A small-molecule ligand and the protein it binds are described below.
Small molecule (SMILES): Nc1ncnc2c1c(-c1ccc(Oc3ccccc3)cc1)cn2C1CCOCC1

Sequence of chain 1.B:
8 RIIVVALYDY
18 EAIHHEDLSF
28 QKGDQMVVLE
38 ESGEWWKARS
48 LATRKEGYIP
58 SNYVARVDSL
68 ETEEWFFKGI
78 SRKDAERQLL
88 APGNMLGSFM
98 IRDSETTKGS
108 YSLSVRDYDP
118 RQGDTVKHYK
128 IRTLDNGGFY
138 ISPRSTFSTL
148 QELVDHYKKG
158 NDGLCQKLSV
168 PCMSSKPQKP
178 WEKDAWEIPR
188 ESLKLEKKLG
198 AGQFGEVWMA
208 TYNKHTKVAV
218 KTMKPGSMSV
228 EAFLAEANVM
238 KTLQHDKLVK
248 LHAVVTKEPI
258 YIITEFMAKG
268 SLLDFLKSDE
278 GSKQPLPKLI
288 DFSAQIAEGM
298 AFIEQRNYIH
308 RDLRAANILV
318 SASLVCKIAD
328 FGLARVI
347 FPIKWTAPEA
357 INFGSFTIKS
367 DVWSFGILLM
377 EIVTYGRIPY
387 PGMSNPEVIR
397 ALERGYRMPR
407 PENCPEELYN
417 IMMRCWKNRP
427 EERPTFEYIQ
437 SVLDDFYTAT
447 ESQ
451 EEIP

Binding-site contacts:
Ligand atom N3 contacts residue MET264 of chain 1.B at 3.8 Å.
Ligand atom CAV contacts residue LEU196 of chain 1.B at 3.6 Å (hydrophobic).
Ligand atom CAH contacts residue LEU316 of chain 1.B at 3.8 Å (hydrophobic).
Ligand atom CAI contacts residue LEU316 of chain 1.B at 3.8 Å (hydrophobic).
Ligand atom CAM contacts residue LYS218 of chain 1.B at 3.5 Å.
Ligand atom CBI contacts residue PHE328 of chain 1.B at 3.6 Å (hydrophobic).
Ligand atom C5 contacts residue LEU316 of chain 1.B at 3.8 Å (hydrophobic).
Ligand atom NAK contacts residue THR261 of chain 1.B at 3.0 Å (h-bond).
Ligand atom CAN contacts residue LYS218 of chain 1.B at 3.8 Å.
Ligand atom CBJ contacts residue ASP327 of chain 1.B at 3.8 Å.
Ligand atom CBJ contacts residue VAL246 of chain 1.B at 3.4 Å (hydrophobic).
Ligand atom CAI contacts residue VAL204 of chain 1.B at 3.7 Å (hydrophobic).
Ligand atom CAV contacts residue VAL204 of chain 1.B at 3.9 Å (hydrophobic).
Ligand atom NAK contacts residue ALA216 of chain 1.B at 3.2 Å.
Ligand atom CAM contacts residue ASP327 of chain 1.B at 3.3 Å.
Ligand atom CBI contacts residue LEU248 of chain 1.B at 3.5 Å (hydrophobic).
Ligand atom CBF contacts residue ASP327 of chain 1.B at 3.8 Å.
Ligand atom C6 contacts residue ALA216 of chain 1.B at 3.5 Å (hydrophobic).
Ligand atom NAG contacts residue LEU316 of chain 1.B at 3.7 Å.
Ligand atom N1 contacts residue ALA216 of chain 1.B at 3.8 Å.
Ligand atom CAH contacts residue VAL204 of chain 1.B at 3.6 Å (hydrophobic).
Ligand atom OBD contacts residue THR261 of chain 1.B at 3.7 Å.
Ligand atom CBH contacts residue LEU248 of chain 1.B at 3.7 Å (hydrophobic).
Ligand atom CBI contacts residue VAL246 of chain 1.B at 3.1 Å (hydrophobic).
Ligand atom NAK contacts residue GLU262 of chain 1.B at 3.0 Å (salt-bridge).
Ligand atom CBJ contacts residue THR261 of chain 1.B at 3.8 Å.
Ligand atom CBH contacts residue ASP327 of chain 1.B at 3.5 Å.
Ligand atom C2 contacts residue MET264 of chain 1.B at 3.1 Å (hydrophobic).
Ligand atom CBG contacts residue ASP327 of chain 1.B at 3.8 Å.
Ligand atom N1 contacts residue PHE263 of chain 1.B at 3.7 Å.
Ligand atom OBD contacts residue LYS218 of chain 1.B at 3.9 Å.
Ligand atom CAR contacts residue LEU316 of chain 1.B at 3.9 Å (hydrophobic).
Ligand atom C6 contacts residue LEU316 of chain 1.B at 3.9 Å (hydrophobic).
Ligand atom N1 contacts residue MET264 of chain 1.B at 2.9 Å (h-bond).
Ligand atom CAO contacts residue THR261 of chain 1.B at 3.4 Å.
Ligand atom CBH contacts residue PHE328 of chain 1.B at 3.7 Å (hydrophobic).
Ligand atom C4 contacts residue LEU316 of chain 1.B at 3.8 Å (hydrophobic).
Ligand atom CBI contacts residue ASP327 of chain 1.B at 3.5 Å.
Ligand atom CAP contacts residue THR261 of chain 1.B at 3.6 Å.
Ligand atom CAU contacts residue LEU196 of chain 1.B at 3.3 Å (hydrophobic).